Sequence of chain 2.B:
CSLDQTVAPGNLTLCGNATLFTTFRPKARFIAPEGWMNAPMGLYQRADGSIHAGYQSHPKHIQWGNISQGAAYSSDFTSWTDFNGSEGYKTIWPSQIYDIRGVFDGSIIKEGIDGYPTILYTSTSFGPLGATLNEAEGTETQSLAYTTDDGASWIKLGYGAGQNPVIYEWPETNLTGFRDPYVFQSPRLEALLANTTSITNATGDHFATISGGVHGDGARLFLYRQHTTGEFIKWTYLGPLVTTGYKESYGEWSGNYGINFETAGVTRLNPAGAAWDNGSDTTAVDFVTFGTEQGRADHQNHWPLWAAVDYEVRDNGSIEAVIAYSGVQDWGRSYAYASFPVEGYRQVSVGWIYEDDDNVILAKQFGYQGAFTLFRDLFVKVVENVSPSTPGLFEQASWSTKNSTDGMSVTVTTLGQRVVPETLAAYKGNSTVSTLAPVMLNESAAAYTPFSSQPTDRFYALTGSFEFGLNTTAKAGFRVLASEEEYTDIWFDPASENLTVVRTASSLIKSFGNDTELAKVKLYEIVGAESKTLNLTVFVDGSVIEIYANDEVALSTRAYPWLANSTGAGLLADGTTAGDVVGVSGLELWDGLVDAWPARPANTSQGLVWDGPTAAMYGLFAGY

Binding-site contacts:
Ligand atom O5 contacts residue TRP651 of chain 1.B at 3.4 Å.
Ligand atom O6 contacts residue VAL650 of chain 1.B at 3.9 Å.
Ligand atom O5 contacts residue LEU649 of chain 1.B at 3.5 Å.
Ligand atom C6 contacts residue TRP651 of chain 1.B at 3.8 Å (hydrophobic).
Ligand atom C5 contacts residue LEU649 of chain 1.B at 4.0 Å (hydrophobic).
Ligand atom C1 contacts residue LYS405 of chain 1.B at 4.3 Å.
Ligand atom C2 contacts residue TRP651 of chain 1.B at 3.9 Å (hydrophobic).
Ligand atom C4 contacts residue ASN58 of chain 1.B at 4.1 Å.
Ligand atom C5 contacts residue TRP651 of chain 1.B at 3.9 Å (hydrophobic).
Ligand atom O5 contacts residue ASN58 of chain 1.B at 2.3 Å (h-bond).
Ligand atom O6 contacts residue LYS405 of chain 1.B at 3.1 Å (salt-bridge).
Ligand atom O7 contacts residue ALA202 of chain 2.B at 4.0 Å.
Ligand atom N2 contacts residue ASN58 of chain 1.B at 2.9 Å (h-bond).
Ligand atom C1 contacts residue ASN58 of chain 1.B at 1.4 Å.
Ligand atom C2 contacts residue LEU649 of chain 1.B at 4.0 Å (hydrophobic).
Ligand atom C6 contacts residue VAL650 of chain 1.B at 3.5 Å (hydrophobic).
Ligand atom C1 contacts residue LEU649 of chain 1.B at 4.3 Å (hydrophobic).
Ligand atom O4 contacts residue TRP651 of chain 1.B at 3.7 Å.
Ligand atom O5 contacts residue TRP651 of chain 1.B at 4.2 Å.
Ligand atom C6 contacts residue TYR665 of chain 1.B at 4.3 Å (hydrophobic).
Ligand atom C5 contacts residue ASN58 of chain 1.B at 3.6 Å.
Ligand atom C5 contacts residue LYS405 of chain 1.B at 4.0 Å.
Ligand atom O4 contacts residue TRP651 of chain 1.B at 4.2 Å.
Ligand atom C2 contacts residue ASN58 of chain 1.B at 2.4 Å.
Ligand atom C4 contacts residue LEU649 of chain 1.B at 3.8 Å (hydrophobic).
Ligand atom O7 contacts residue TRP651 of chain 1.B at 4.3 Å.
Ligand atom O5 contacts residue LYS405 of chain 1.B at 4.0 Å.
Ligand atom C4 contacts residue TRP651 of chain 1.B at 3.9 Å (hydrophobic).
Ligand atom C7 contacts residue ASN58 of chain 1.B at 3.6 Å.
Ligand atom C6 contacts residue LYS405 of chain 1.B at 4.0 Å.
Ligand atom C1 contacts residue TRP651 of chain 1.B at 4.3 Å (hydrophobic).
Ligand atom C6 contacts residue LEU649 of chain 1.B at 3.9 Å (hydrophobic).
Ligand atom C5 contacts residue TRP651 of chain 1.B at 4.3 Å (hydrophobic).
Ligand atom O6 contacts residue TYR665 of chain 1.B at 3.8 Å.
Ligand atom C1 contacts residue TRP651 of chain 1.B at 3.9 Å (hydrophobic).
Ligand atom O3 contacts residue TRP651 of chain 1.B at 3.4 Å.
Ligand atom C3 contacts residue TRP651 of chain 1.B at 4.0 Å (hydrophobic).
Ligand atom C3 contacts residue ASN58 of chain 1.B at 3.8 Å.
Ligand atom O6 contacts residue LEU649 of chain 1.B at 4.3 Å.
Ligand atom O7 contacts residue ASN58 of chain 1.B at 3.8 Å.

Sequence of chain 1.B:
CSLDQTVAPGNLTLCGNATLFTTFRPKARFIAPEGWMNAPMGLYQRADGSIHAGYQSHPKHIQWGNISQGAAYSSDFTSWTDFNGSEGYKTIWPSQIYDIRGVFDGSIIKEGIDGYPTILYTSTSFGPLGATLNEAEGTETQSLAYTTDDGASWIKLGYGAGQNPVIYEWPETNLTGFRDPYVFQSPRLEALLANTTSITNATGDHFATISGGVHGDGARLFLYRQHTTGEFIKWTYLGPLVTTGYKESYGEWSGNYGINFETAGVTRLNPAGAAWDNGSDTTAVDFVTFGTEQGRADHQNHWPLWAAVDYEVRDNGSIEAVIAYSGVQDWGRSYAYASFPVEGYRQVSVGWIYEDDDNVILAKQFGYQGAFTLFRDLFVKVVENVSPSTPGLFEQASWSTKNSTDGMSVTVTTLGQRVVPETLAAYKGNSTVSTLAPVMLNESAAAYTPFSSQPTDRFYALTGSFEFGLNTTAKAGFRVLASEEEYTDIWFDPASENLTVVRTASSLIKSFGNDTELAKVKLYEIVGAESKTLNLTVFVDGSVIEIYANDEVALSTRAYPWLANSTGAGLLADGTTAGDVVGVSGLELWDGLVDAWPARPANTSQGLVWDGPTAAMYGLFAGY

This protein binds this small molecule.
Small molecule (SMILES): CC(=O)N[C@H]1[C@H](O[C@H]2[C@H](O)[C@@H](NC(C)=O)CO[C@@H]2CO)O[C@H](CO)[C@@H](O[C@@H]2O[C@H](CO)[C@@H](O)[C@H](O)[C@@H]2O)[C@@H]1O